Sequence of chain 12.F:
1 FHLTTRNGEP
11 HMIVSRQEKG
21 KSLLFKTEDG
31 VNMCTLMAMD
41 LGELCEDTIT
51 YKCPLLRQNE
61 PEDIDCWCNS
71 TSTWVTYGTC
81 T

Sequence of chain 12.E:
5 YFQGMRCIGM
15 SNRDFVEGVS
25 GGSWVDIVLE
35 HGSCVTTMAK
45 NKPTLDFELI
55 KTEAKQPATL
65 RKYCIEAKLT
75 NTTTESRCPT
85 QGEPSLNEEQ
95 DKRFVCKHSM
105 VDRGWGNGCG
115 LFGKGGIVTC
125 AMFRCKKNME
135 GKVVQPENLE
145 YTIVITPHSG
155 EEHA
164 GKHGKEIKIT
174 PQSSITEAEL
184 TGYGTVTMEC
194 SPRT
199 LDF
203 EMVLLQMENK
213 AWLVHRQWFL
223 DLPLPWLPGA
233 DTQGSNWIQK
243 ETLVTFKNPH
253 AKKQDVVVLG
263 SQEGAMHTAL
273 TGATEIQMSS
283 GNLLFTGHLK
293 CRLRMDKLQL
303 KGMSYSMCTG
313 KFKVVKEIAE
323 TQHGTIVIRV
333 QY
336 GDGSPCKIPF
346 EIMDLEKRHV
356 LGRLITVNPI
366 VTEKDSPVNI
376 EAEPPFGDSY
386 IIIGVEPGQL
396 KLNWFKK

Binding-site contacts:
Ligand atom C2 contacts residue NAG1 of chain 12.Z at 4.1 Å.
Ligand atom C1 contacts residue ASN75 of chain 12.E at 1.3 Å.
Ligand atom C6 contacts residue CYS45 of chain 12.F at 4.4 Å (hydrophobic).
Ligand atom C3 contacts residue NAG1 of chain 12.Z at 3.3 Å.
Ligand atom C5 contacts residue ASN75 of chain 12.E at 3.2 Å.
Ligand atom O5 contacts residue THR48 of chain 12.F at 4.0 Å.
Ligand atom O4 contacts residue NAG1 of chain 12.Z at 1.6 Å.
Ligand atom C5 contacts residue NAG1 of chain 12.Z at 3.7 Å.
Ligand atom C3 contacts residue ASN75 of chain 12.E at 3.5 Å.
Ligand atom O6 contacts residue GLU46 of chain 12.F at 3.8 Å.
Ligand atom C6 contacts residue THR48 of chain 12.F at 4.4 Å.
Ligand atom C6 contacts residue NAG1 of chain 12.Z at 3.4 Å.
Ligand atom O7 contacts residue ASN75 of chain 12.E at 3.2 Å (h-bond).
Ligand atom C6 contacts residue ASN75 of chain 12.E at 3.8 Å.
Ligand atom O6 contacts residue NAG1 of chain 12.Z at 4.1 Å.
Ligand atom C8 contacts residue ASN75 of chain 12.E at 3.0 Å.
Ligand atom C7 contacts residue ASN75 of chain 12.E at 2.8 Å.
Ligand atom C2 contacts residue ASN75 of chain 12.E at 2.6 Å.
Ligand atom N2 contacts residue ASN75 of chain 12.E at 3.0 Å (h-bond).
Ligand atom C7 contacts residue MET126 of chain 12.E at 3.8 Å (hydrophobic).
Ligand atom C4 contacts residue ASN75 of chain 12.E at 4.0 Å.
Ligand atom O7 contacts residue MET126 of chain 12.E at 3.1 Å.
Ligand atom C8 contacts residue MET126 of chain 12.E at 3.7 Å (hydrophobic).
Ligand atom O6 contacts residue ASN75 of chain 12.E at 3.8 Å.
Ligand atom O6 contacts residue CYS45 of chain 12.F at 3.4 Å (h-bond).
Ligand atom O3 contacts residue NAG1 of chain 12.Z at 2.4 Å (h-bond).
Ligand atom O5 contacts residue ASN75 of chain 12.E at 2.1 Å (h-bond).
Ligand atom C4 contacts residue NAG1 of chain 12.Z at 2.9 Å.
Ligand atom C8 contacts residue PHE98 of chain 12.E at 3.6 Å (hydrophobic).
Ligand atom O6 contacts residue THR48 of chain 12.F at 4.0 Å.

A protein and the small-molecule ligand that binds it are described below.
Small molecule (SMILES): CC(=O)N[C@@H]1[C@@H](O)[C@H](O)[C@@H](CO)O[C@H]1O